A small-molecule ligand and the protein it binds are described below.
Small molecule (SMILES): CC(=O)N[C@@H]1[C@@H](O)[C@H](O)[C@@H](CO)O[C@H]1O

Sequence of chain 1.I:
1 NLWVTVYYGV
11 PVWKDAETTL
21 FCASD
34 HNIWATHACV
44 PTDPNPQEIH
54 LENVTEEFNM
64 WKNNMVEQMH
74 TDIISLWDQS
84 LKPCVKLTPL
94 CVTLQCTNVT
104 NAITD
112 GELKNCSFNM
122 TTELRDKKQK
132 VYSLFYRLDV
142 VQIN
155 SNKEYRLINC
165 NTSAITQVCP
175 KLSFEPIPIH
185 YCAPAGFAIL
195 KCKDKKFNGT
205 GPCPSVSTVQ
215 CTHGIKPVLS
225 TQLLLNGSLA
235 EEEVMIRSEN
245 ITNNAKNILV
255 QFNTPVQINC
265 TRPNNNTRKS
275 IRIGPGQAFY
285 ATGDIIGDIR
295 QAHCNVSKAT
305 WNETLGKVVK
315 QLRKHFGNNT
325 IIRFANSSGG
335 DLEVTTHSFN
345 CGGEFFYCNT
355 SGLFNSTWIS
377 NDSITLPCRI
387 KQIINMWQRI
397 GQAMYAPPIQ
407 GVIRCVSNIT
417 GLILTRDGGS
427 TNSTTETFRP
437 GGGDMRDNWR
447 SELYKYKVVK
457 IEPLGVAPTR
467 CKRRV

Binding-site contacts:
Ligand atom O5 contacts residue ASN322 of chain 1.I at 2.4 Å (h-bond).
Ligand atom C7 contacts residue ASN322 of chain 1.I at 3.2 Å.
Ligand atom C1 contacts residue ASN322 of chain 1.I at 1.4 Å.
Ligand atom C3 contacts residue ASN322 of chain 1.I at 3.8 Å.
Ligand atom C1 contacts residue GLY321 of chain 1.I at 4.3 Å.
Ligand atom O7 contacts residue ASN322 of chain 1.I at 3.2 Å (h-bond).
Ligand atom C8 contacts residue ASN322 of chain 1.I at 4.4 Å.
Ligand atom C5 contacts residue ASN322 of chain 1.I at 3.7 Å.
Ligand atom C2 contacts residue ASN322 of chain 1.I at 2.4 Å.
Ligand atom N2 contacts residue ASN322 of chain 1.I at 2.9 Å (h-bond).
Ligand atom C4 contacts residue ASN322 of chain 1.I at 4.2 Å.